Binding-site contacts:
Ligand atom C2 contacts residue ASN149 of chain 1.G at 2.5 Å.
Ligand atom O5 contacts residue ASN149 of chain 1.G at 2.4 Å (h-bond).
Ligand atom C1 contacts residue ASN149 of chain 1.G at 1.5 Å.
Ligand atom C5 contacts residue ASN149 of chain 1.G at 3.8 Å.
Ligand atom C8 contacts residue PHE148 of chain 1.G at 3.6 Å (hydrophobic).
Ligand atom O7 contacts residue GLN127 of chain 1.G at 4.3 Å.
Ligand atom C8 contacts residue LYS160 of chain 1.G at 4.2 Å.
Ligand atom O7 contacts residue ASN149 of chain 1.G at 4.1 Å.
Ligand atom C8 contacts residue GLN127 of chain 1.G at 4.2 Å.
Ligand atom C3 contacts residue ASN149 of chain 1.G at 3.9 Å.
Ligand atom C8 contacts residue SER147 of chain 1.G at 3.7 Å.
Ligand atom C8 contacts residue ASN149 of chain 1.G at 4.1 Å.
Ligand atom C4 contacts residue ASN149 of chain 1.G at 4.3 Å.
Ligand atom C7 contacts residue ASN149 of chain 1.G at 3.7 Å.
Ligand atom N2 contacts residue ASN149 of chain 1.G at 3.0 Å (h-bond).

The small molecule below binds the protein below.
Small molecule (SMILES): CC(=O)N[C@@H]1[C@@H](O)[C@H](O)[C@@H](CO)O[C@H]1O

Sequence of chain 1.G:
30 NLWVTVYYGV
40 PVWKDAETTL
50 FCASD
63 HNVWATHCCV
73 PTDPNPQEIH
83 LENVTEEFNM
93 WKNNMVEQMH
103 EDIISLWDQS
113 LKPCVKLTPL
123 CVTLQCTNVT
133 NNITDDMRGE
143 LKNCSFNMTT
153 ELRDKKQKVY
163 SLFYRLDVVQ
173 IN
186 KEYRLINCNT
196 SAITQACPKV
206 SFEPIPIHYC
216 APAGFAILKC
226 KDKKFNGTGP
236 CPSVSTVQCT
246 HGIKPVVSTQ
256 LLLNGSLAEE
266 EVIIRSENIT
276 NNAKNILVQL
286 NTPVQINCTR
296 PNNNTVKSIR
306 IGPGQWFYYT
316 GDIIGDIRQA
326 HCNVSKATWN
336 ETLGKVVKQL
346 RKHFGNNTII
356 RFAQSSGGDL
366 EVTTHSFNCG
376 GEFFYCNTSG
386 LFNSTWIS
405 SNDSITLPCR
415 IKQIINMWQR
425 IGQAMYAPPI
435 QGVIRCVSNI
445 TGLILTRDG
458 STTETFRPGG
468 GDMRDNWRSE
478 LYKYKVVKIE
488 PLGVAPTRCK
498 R